A small-molecule ligand and the protein it binds are described below.
Small molecule (SMILES): CC(=O)N[C@@H]1[C@@H](O)[C@H](O)[C@@H](CO)O[C@H]1O

Sequence of chain 1.A:
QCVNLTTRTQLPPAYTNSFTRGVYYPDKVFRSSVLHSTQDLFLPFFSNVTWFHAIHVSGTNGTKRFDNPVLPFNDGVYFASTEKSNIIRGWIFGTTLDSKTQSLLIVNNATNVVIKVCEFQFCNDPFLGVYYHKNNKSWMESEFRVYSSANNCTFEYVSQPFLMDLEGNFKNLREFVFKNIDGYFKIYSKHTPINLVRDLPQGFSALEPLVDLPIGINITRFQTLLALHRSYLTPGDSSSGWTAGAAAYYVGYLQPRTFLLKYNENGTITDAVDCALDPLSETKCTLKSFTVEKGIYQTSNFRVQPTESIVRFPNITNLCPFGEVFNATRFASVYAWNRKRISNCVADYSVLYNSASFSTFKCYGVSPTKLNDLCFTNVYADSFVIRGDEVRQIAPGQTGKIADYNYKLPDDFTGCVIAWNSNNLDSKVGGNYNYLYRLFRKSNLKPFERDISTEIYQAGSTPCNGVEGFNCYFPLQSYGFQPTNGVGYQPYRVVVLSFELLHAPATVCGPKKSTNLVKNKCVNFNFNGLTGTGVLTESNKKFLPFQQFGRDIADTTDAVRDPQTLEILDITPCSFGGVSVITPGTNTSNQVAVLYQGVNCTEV

Binding-site contacts:
Ligand atom C7 contacts residue GLY326 of chain 1.A at 4.0 Å.
Ligand atom C8 contacts residue PHE325 of chain 1.A at 4.3 Å (hydrophobic).
Ligand atom C4 contacts residue ASN330 of chain 1.A at 4.2 Å.
Ligand atom O6 contacts residue ASN330 of chain 1.A at 4.3 Å.
Ligand atom C5 contacts residue ASN330 of chain 1.A at 3.6 Å.
Ligand atom C2 contacts residue ASN330 of chain 1.A at 2.5 Å.
Ligand atom O5 contacts residue ASN330 of chain 1.A at 2.3 Å (h-bond).
Ligand atom C3 contacts residue ASN330 of chain 1.A at 3.9 Å.
Ligand atom C8 contacts residue ASN330 of chain 1.A at 3.9 Å.
Ligand atom C1 contacts residue ASN330 of chain 1.A at 1.4 Å.
Ligand atom C7 contacts residue ASN330 of chain 1.A at 3.1 Å.
Ligand atom N2 contacts residue ASN330 of chain 1.A at 2.7 Å (h-bond).
Ligand atom C8 contacts residue GLY326 of chain 1.A at 3.6 Å.
Ligand atom O7 contacts residue GLY326 of chain 1.A at 4.3 Å.
Ligand atom O7 contacts residue ASN330 of chain 1.A at 3.5 Å (h-bond).